Binding-site contacts:
Ligand atom C6 contacts residue GLU129 of chain 1.A at 4.2 Å.
Ligand atom C5 contacts residue GOL1 of chain 1.L at 3.9 Å.
Ligand atom C5 contacts residue GLN7 of chain 1.B at 4.0 Å.
Ligand atom O5 contacts residue GLN7 of chain 1.B at 3.0 Å (h-bond).
Ligand atom C8 contacts residue VAL153 of chain 1.A at 4.0 Å (hydrophobic).
Ligand atom N2 contacts residue GOL1 of chain 1.L at 3.0 Å (h-bond).
Ligand atom C8 contacts residue GLY130 of chain 1.A at 3.9 Å.
Ligand atom C8 contacts residue PRO8 of chain 1.B at 3.8 Å (hydrophobic).
Ligand atom C6 contacts residue GLN7 of chain 1.B at 3.5 Å.
Ligand atom C8 contacts residue TRP30 of chain 3.B at 4.1 Å (hydrophobic).
Ligand atom N2 contacts residue ASN62 of chain 1.B at 2.9 Å (h-bond).
Ligand atom O5 contacts residue ASN62 of chain 1.B at 2.3 Å (h-bond).
Ligand atom O4 contacts residue GLU129 of chain 1.A at 4.2 Å.
Ligand atom O6 contacts residue GLN7 of chain 1.B at 2.6 Å (h-bond).
Ligand atom C1 contacts residue GLN7 of chain 1.B at 3.8 Å.
Ligand atom O7 contacts residue VAL153 of chain 1.A at 4.2 Å.
Ligand atom C5 contacts residue ASN62 of chain 1.B at 3.6 Å.
Ligand atom C3 contacts residue ASN62 of chain 1.B at 3.8 Å.
Ligand atom C2 contacts residue ASN62 of chain 1.B at 2.5 Å.
Ligand atom O4 contacts residue GOL1 of chain 1.L at 4.2 Å.
Ligand atom C1 contacts residue ASN62 of chain 1.B at 1.4 Å.
Ligand atom C7 contacts residue GLU129 of chain 1.A at 3.8 Å.
Ligand atom C2 contacts residue GOL1 of chain 1.L at 3.7 Å.
Ligand atom C7 contacts residue ASN62 of chain 1.B at 3.7 Å.
Ligand atom C3 contacts residue GOL1 of chain 1.L at 3.3 Å.
Ligand atom O3 contacts residue GLU129 of chain 1.A at 3.9 Å.
Ligand atom O7 contacts residue ALA131 of chain 1.A at 4.0 Å.
Ligand atom C8 contacts residue ALA131 of chain 1.A at 3.8 Å (hydrophobic).
Ligand atom C6 contacts residue ALA6 of chain 1.B at 4.0 Å (hydrophobic).
Ligand atom O7 contacts residue LEU43 of chain 1.A at 3.8 Å.
Ligand atom C1 contacts residue GOL1 of chain 1.L at 3.4 Å.
Ligand atom O6 contacts residue GLU129 of chain 1.A at 3.9 Å.
Ligand atom O6 contacts residue PRO8 of chain 1.B at 3.9 Å.
Ligand atom C8 contacts residue GOL1 of chain 1.L at 3.9 Å.
Ligand atom C5 contacts residue GLU129 of chain 1.A at 4.0 Å.
Ligand atom C4 contacts residue GOL1 of chain 1.L at 4.0 Å.
Ligand atom O7 contacts residue ASN62 of chain 1.B at 3.9 Å.
Ligand atom C7 contacts residue GOL1 of chain 1.L at 3.9 Å.
Ligand atom C8 contacts residue GLU129 of chain 1.A at 3.4 Å.
Ligand atom C8 contacts residue THR65 of chain 1.B at 3.7 Å.

Sequence of chain 1.B:
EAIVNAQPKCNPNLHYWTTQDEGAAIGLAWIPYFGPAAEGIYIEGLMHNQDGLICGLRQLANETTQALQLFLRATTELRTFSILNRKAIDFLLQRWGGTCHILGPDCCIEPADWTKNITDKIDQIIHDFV

Sequence of chain 3.B:
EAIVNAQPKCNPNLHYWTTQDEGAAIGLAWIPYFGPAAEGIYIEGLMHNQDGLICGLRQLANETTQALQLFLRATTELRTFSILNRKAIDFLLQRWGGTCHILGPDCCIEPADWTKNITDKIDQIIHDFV

Sequence of chain 1.A:
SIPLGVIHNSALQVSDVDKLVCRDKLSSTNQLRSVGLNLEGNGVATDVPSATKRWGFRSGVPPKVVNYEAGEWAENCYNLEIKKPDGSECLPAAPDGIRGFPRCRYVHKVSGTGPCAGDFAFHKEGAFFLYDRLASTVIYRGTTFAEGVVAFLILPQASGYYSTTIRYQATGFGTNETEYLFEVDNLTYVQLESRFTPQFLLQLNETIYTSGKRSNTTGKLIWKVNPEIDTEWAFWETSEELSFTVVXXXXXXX

The small molecule below binds the protein below.
Small molecule (SMILES): CC(=O)N[C@H]1[C@H](O[C@H]2[C@H](O)[C@@H](NC(C)=O)CO[C@@H]2CO)O[C@H](CO)[C@@H](O[C@@H]2O[C@H](CO[C@H]3O[C@H](CO)[C@@H](O)[C@H](O)[C@@H]3O)[C@@H](O)[C@H](O)[C@@H]2O)[C@@H]1O